The small molecule below binds the protein below.
Small molecule (SMILES): O=C1CC[C@H](N2C(=O)c3ccccc3C2=O)C(=O)N1

Binding-site contacts:
Ligand atom O05 contacts residue HIS62 of chain 1.M at 3.8 Å.
Ligand atom C08 contacts residue TRP84 of chain 1.M at 4.4 Å (hydrophobic).
Ligand atom C04 contacts residue PHE86 of chain 1.M at 4.3 Å (hydrophobic).
Ligand atom C06 contacts residue PHE86 of chain 1.M at 4.3 Å (hydrophobic).
Ligand atom C02 contacts residue HIS62 of chain 1.M at 3.6 Å.
Ligand atom C04 contacts residue SER63 of chain 1.M at 4.0 Å.
Ligand atom C04 contacts residue TRP64 of chain 1.M at 3.5 Å (hydrophobic).
Ligand atom O18 contacts residue HIS62 of chain 1.M at 3.9 Å.
Ligand atom O05 contacts residue PHE86 of chain 1.M at 3.4 Å.
Ligand atom N03 contacts residue TRP64 of chain 1.M at 3.2 Å (h-bond).
Ligand atom O18 contacts residue TRP70 of chain 1.M at 3.6 Å.
Ligand atom O01 contacts residue TRP64 of chain 1.M at 3.1 Å (h-bond).
Ligand atom C04 contacts residue TRP70 of chain 1.M at 3.5 Å (hydrophobic).
Ligand atom C07 contacts residue TRP84 of chain 1.M at 3.6 Å (hydrophobic).
Ligand atom C06 contacts residue TRP70 of chain 1.M at 3.6 Å (hydrophobic).
Ligand atom N03 contacts residue VAL61 of chain 1.M at 4.5 Å.
Ligand atom O05 contacts residue TRP64 of chain 1.M at 2.9 Å (h-bond).
Ligand atom C06 contacts residue TRP84 of chain 1.M at 3.7 Å (hydrophobic).
Ligand atom O01 contacts residue HIS62 of chain 1.M at 3.5 Å (h-bond).
Ligand atom C08 contacts residue TRP64 of chain 1.M at 3.7 Å (hydrophobic).
Ligand atom O16 contacts residue TRP84 of chain 1.M at 3.7 Å.
Ligand atom N03 contacts residue TRP70 of chain 1.M at 4.2 Å.
Ligand atom C04 contacts residue HIS62 of chain 1.M at 3.8 Å.
Ligand atom N03 contacts residue HIS62 of chain 1.M at 2.8 Å (h-bond).
Ligand atom C06 contacts residue TRP64 of chain 1.M at 4.3 Å (hydrophobic).
Ligand atom O05 contacts residue TRP70 of chain 1.M at 3.4 Å.
Ligand atom O16 contacts residue TRP64 of chain 1.M at 4.3 Å.
Ligand atom O18 contacts residue VAL61 of chain 1.M at 4.0 Å.
Ligand atom C07 contacts residue TRP70 of chain 1.M at 3.7 Å (hydrophobic).
Ligand atom C02 contacts residue TRP64 of chain 1.M at 3.4 Å (hydrophobic).
Ligand atom O05 contacts residue SER63 of chain 1.M at 3.4 Å.
Ligand atom N03 contacts residue SER63 of chain 1.M at 4.0 Å.
Ligand atom C3 contacts residue TRP70 of chain 1.M at 4.4 Å (hydrophobic).

Sequence of chain 1.M:
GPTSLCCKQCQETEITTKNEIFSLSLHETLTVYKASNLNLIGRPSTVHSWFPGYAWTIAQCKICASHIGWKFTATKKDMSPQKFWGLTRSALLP